Sequence of chain 1.A:
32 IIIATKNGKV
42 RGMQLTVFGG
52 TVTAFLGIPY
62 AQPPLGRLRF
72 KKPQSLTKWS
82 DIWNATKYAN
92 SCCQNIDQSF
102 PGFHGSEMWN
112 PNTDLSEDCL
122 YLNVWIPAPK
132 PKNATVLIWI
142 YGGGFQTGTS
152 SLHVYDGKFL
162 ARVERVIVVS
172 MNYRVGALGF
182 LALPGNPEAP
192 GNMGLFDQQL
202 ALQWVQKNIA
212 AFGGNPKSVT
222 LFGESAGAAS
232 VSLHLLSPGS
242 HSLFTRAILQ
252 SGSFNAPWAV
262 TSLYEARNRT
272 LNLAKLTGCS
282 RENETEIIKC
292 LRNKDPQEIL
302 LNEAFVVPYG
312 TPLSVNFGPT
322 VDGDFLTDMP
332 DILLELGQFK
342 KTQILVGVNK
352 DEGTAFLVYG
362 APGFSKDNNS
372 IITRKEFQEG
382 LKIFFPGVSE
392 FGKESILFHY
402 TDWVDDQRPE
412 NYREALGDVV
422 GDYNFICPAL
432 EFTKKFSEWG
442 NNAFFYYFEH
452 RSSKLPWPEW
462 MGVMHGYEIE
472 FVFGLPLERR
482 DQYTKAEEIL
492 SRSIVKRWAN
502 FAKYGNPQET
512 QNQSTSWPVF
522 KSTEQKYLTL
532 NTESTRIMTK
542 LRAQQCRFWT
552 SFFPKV

Binding-site contacts:
Ligand atom C1 contacts residue ASN513 of chain 1.A at 1.5 Å.
Ligand atom N2 contacts residue ASN513 of chain 1.A at 3.1 Å (h-bond).
Ligand atom O7 contacts residue ASN513 of chain 1.A at 3.7 Å.
Ligand atom N2 contacts residue ARG493 of chain 1.A at 4.4 Å.
Ligand atom C4 contacts residue ASN513 of chain 1.A at 4.2 Å.
Ligand atom C3 contacts residue ASN513 of chain 1.A at 3.9 Å.
Ligand atom O3 contacts residue ARG493 of chain 1.A at 3.6 Å.
Ligand atom O7 contacts residue SER494 of chain 1.A at 4.4 Å.
Ligand atom C7 contacts residue ASN513 of chain 1.A at 3.6 Å.
Ligand atom C7 contacts residue ARG493 of chain 1.A at 3.8 Å.
Ligand atom C7 contacts residue GLU510 of chain 1.A at 4.2 Å.
Ligand atom C8 contacts residue LYS497 of chain 1.A at 3.9 Å.
Ligand atom C5 contacts residue ASN513 of chain 1.A at 3.7 Å.
Ligand atom O5 contacts residue ASN513 of chain 1.A at 2.3 Å (h-bond).
Ligand atom C2 contacts residue ASN513 of chain 1.A at 2.5 Å.
Ligand atom C8 contacts residue ARG493 of chain 1.A at 3.7 Å.
Ligand atom O7 contacts residue GLU510 of chain 1.A at 4.4 Å.
Ligand atom O7 contacts residue ARG493 of chain 1.A at 3.6 Å.
Ligand atom C8 contacts residue GLU510 of chain 1.A at 3.8 Å.

A small-molecule ligand and the protein it binds are described below.
Small molecule (SMILES): CC(=O)N[C@@H]1[C@@H](O)[C@H](O)[C@@H](CO)O[C@H]1O